Sequence of chain 1.D:
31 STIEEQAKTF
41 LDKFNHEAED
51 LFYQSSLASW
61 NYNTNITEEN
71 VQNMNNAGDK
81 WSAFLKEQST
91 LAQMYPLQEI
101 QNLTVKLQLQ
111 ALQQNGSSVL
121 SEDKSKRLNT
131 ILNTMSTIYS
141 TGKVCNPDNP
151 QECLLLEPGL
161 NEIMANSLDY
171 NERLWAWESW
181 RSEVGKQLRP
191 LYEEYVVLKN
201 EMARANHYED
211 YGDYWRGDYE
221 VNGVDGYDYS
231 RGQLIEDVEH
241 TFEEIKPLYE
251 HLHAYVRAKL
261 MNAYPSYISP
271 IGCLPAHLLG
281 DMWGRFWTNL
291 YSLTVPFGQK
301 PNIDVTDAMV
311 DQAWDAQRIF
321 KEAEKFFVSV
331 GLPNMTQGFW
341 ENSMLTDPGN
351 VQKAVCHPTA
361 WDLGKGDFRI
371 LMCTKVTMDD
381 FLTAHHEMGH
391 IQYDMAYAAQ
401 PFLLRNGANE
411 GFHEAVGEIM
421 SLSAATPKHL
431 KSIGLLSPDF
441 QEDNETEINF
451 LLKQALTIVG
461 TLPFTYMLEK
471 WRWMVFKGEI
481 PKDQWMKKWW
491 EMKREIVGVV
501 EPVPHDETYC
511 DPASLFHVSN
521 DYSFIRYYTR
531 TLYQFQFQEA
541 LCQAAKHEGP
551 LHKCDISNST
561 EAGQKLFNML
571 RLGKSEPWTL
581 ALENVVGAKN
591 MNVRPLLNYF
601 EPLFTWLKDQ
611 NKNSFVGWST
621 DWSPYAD

This small molecule binds to this protein.
Small molecule (SMILES): CC(=O)N[C@@H]1[C@@H](O)[C@H](O)[C@@H](CO)O[C@H]1O

Binding-site contacts:
Ligand atom C2 contacts residue ASN444 of chain 1.D at 2.4 Å.
Ligand atom C8 contacts residue ASN444 of chain 1.D at 2.9 Å.
Ligand atom O5 contacts residue ASN444 of chain 1.D at 2.4 Å (h-bond).
Ligand atom C3 contacts residue ASN444 of chain 1.D at 3.7 Å.
Ligand atom C5 contacts residue ASN444 of chain 1.D at 3.7 Å.
Ligand atom N2 contacts residue ASN444 of chain 1.D at 2.8 Å (h-bond).
Ligand atom C1 contacts residue ASN444 of chain 1.D at 1.4 Å.
Ligand atom C8 contacts residue PHE297 of chain 1.D at 4.3 Å (hydrophobic).
Ligand atom O7 contacts residue ASN444 of chain 1.D at 2.4 Å (h-bond).
Ligand atom C4 contacts residue ASN444 of chain 1.D at 4.2 Å.
Ligand atom C7 contacts residue ASN444 of chain 1.D at 2.3 Å.